This small molecule binds to this protein.
Small molecule (SMILES): CSC[C@H](NC(=O)Cc1ccccc1)C(=O)N[C@@H](Cc1ccccc1)[C@H](O)C(=O)N1CSC(C)(C)[C@H]1C(=O)N[C@H]1c2ccccc2C[C@H]1O

Binding-site contacts:
Ligand atom SBG contacts residue LEU198 of chain 1.D at 3.8 Å.
Ligand atom CBR contacts residue ALA159 of chain 1.D at 3.6 Å (hydrophobic).
Ligand atom OAF contacts residue LEU254 of chain 1.D at 3.8 Å.
Ligand atom CB contacts residue GLU401 of chain 1.C at 3.9 Å.
Ligand atom OAI contacts residue ALA159 of chain 1.D at 2.8 Å (h-bond).
Ligand atom CAA contacts residue ASP337 of chain 1.D at 3.0 Å.
Ligand atom CAO contacts residue PHE404 of chain 1.C at 4.0 Å (hydrophobic).
Ligand atom OAD contacts residue LEU407 of chain 1.C at 3.3 Å.
Ligand atom CAO contacts residue TRP164 of chain 1.D at 3.7 Å (hydrophobic).
Ligand atom CBB contacts residue GLU401 of chain 1.C at 3.6 Å.
Ligand atom CAO contacts residue VAL246 of chain 1.D at 4.0 Å (hydrophobic).
Ligand atom CBB contacts residue HIS157 of chain 1.D at 4.0 Å.
Ligand atom OAI contacts residue HIS157 of chain 1.D at 3.3 Å.
Ligand atom CAZ contacts residue EDO1 of chain 1.X at 2.5 Å.
Ligand atom CAS contacts residue ALA406 of chain 1.C at 3.9 Å (hydrophobic).
Ligand atom SBF contacts residue GLU401 of chain 1.C at 4.0 Å.
Ligand atom CA contacts residue GLU401 of chain 1.C at 3.2 Å.
Ligand atom CBA contacts residue MET315 of chain 1.D at 3.8 Å (hydrophobic).
Ligand atom CAX contacts residue LEU417 of chain 1.D at 4.0 Å (hydrophobic).
Ligand atom CBK contacts residue ALA159 of chain 1.D at 3.7 Å (hydrophobic).
Ligand atom OAG contacts residue ALA159 of chain 1.D at 3.6 Å (h-bond).
Ligand atom CAT contacts residue PHE404 of chain 1.C at 3.9 Å (hydrophobic).
Ligand atom NBV contacts residue EDO1 of chain 1.X at 3.6 Å.
Ligand atom CAK contacts residue PHE404 of chain 1.C at 3.8 Å (hydrophobic).
Ligand atom OAI contacts residue GLU401 of chain 1.C at 3.8 Å.
Ligand atom SBG contacts residue EDO1 of chain 1.X at 3.8 Å.
Ligand atom OAG contacts residue SER160 of chain 1.D at 3.2 Å.
Ligand atom CBN contacts residue MET315 of chain 1.D at 3.8 Å (hydrophobic).
Ligand atom CAC contacts residue LEU198 of chain 1.D at 3.9 Å (hydrophobic).
Ligand atom CBO contacts residue MET315 of chain 1.D at 3.7 Å (hydrophobic).
Ligand atom OAG contacts residue EDO1 of chain 1.X at 3.4 Å.
Ligand atom CAS contacts residue LEU407 of chain 1.C at 3.7 Å (hydrophobic).
Ligand atom CBK contacts residue EDO1 of chain 1.X at 3.9 Å.
Ligand atom CAW contacts residue MET315 of chain 1.D at 3.9 Å (hydrophobic).
Ligand atom NBD contacts residue GLU401 of chain 1.C at 2.9 Å (salt-bridge).
Ligand atom C contacts residue GLU401 of chain 1.C at 3.6 Å.
Ligand atom CBS contacts residue GLU401 of chain 1.C at 3.6 Å.
Ligand atom CAQ contacts residue ASP337 of chain 1.D at 3.8 Å.
Ligand atom CAK contacts residue TRP164 of chain 1.D at 3.8 Å (hydrophobic).
Ligand atom CAM contacts residue ALA406 of chain 1.C at 3.9 Å (hydrophobic).

Sequence of chain 1.D:
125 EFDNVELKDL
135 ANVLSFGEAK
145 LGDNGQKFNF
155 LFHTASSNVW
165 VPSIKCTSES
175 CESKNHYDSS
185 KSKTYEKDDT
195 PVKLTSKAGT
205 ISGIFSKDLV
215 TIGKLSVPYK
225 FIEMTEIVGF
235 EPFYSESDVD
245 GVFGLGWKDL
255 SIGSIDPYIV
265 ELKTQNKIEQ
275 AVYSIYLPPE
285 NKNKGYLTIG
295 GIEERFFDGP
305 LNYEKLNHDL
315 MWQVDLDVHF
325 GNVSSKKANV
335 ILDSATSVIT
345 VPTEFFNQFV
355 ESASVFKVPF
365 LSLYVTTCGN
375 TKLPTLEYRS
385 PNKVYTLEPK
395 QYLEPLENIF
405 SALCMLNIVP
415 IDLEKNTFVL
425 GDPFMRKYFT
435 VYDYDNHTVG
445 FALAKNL

Sequence of chain 1.C:
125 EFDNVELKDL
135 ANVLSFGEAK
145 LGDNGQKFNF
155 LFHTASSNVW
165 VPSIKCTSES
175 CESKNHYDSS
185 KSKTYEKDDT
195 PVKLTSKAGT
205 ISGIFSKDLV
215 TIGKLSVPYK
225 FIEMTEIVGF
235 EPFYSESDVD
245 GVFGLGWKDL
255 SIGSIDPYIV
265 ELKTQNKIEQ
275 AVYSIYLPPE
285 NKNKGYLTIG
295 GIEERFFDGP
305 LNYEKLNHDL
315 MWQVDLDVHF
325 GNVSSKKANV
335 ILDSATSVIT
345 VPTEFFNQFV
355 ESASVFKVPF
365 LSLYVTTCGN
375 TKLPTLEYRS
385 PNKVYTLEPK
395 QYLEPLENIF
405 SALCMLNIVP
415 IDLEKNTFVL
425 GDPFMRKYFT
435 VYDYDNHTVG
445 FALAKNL